Binding-site contacts:
Ligand atom C1 contacts residue LYS116 of chain 2.B at 2.4 Å.
Ligand atom C5 contacts residue MET97 of chain 2.B at 4.2 Å (hydrophobic).
Ligand atom C4 contacts residue PHE114 of chain 2.B at 4.3 Å (hydrophobic).
Ligand atom C5 contacts residue PHE114 of chain 2.B at 3.7 Å (hydrophobic).
Ligand atom C2 contacts residue PRO104 of chain 2.B at 3.7 Å (hydrophobic).
Ligand atom C4 contacts residue ARG30 of chain 2.B at 4.0 Å.
Ligand atom C2 contacts residue GLY108 of chain 2.B at 4.2 Å.
Ligand atom C1 contacts residue PRO104 of chain 2.B at 3.6 Å (hydrophobic).
Ligand atom C3 contacts residue LYS116 of chain 2.B at 2.4 Å.
Ligand atom C3 contacts residue PHE114 of chain 2.B at 3.8 Å (hydrophobic).
Ligand atom O6 contacts residue MET66 of chain 2.B at 4.0 Å.
Ligand atom O6 contacts residue ARG30 of chain 2.B at 3.8 Å.
Ligand atom C5 contacts residue ARG30 of chain 2.B at 3.2 Å.
Ligand atom C2 contacts residue LEU99 of chain 2.B at 4.3 Å (hydrophobic).
Ligand atom C2 contacts residue PHE114 of chain 2.B at 4.1 Å (hydrophobic).
Ligand atom C4 contacts residue LEU234 of chain 2.B at 4.5 Å (hydrophobic).
Ligand atom C4 contacts residue TYR75 of chain 2.B at 4.4 Å (hydrophobic).
Ligand atom C1 contacts residue GLY108 of chain 2.B at 4.5 Å.
Ligand atom O6 contacts residue PHE27 of chain 2.B at 4.4 Å.
Ligand atom C4 contacts residue LYS116 of chain 2.B at 3.7 Å.
Ligand atom C3 contacts residue MET97 of chain 2.B at 4.1 Å (hydrophobic).
Ligand atom C2 contacts residue LYS116 of chain 2.B at 1.3 Å.
Ligand atom C1 contacts residue TYR75 of chain 2.B at 3.5 Å (hydrophobic).
Ligand atom C1 contacts residue PHE72 of chain 2.B at 4.0 Å (hydrophobic).
Ligand atom O6 contacts residue TYR75 of chain 2.B at 3.3 Å (h-bond).
Ligand atom O6 contacts residue LYS116 of chain 2.B at 4.0 Å.
Ligand atom C5 contacts residue LEU234 of chain 2.B at 4.4 Å (hydrophobic).
Ligand atom C2 contacts residue TYR75 of chain 2.B at 4.3 Å (hydrophobic).

Sequence of chain 2.B:
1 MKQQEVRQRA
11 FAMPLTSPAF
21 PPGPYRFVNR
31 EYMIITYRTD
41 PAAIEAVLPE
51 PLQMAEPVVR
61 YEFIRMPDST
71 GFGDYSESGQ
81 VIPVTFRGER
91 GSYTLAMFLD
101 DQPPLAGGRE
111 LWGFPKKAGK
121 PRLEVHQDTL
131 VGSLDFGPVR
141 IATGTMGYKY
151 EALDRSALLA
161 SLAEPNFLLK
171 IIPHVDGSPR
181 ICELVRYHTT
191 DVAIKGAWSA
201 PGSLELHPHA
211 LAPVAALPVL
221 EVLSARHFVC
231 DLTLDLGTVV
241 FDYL

The small molecule below binds the protein below.
Small molecule (SMILES): CCCC(C)=O